The protein below binds the small molecule below.
Small molecule (SMILES): CC(=O)N[C@@H]1[C@@H](O)[C@H](O)[C@@H](CO)O[C@H]1O

Binding-site contacts:
Ligand atom O3 contacts residue GLN81 of chain 1.A at 3.8 Å.
Ligand atom C3 contacts residue GLN81 of chain 1.A at 3.3 Å.
Ligand atom C5 contacts residue ASN103 of chain 1.A at 3.7 Å.
Ligand atom C2 contacts residue GLN81 of chain 1.A at 3.4 Å.
Ligand atom C7 contacts residue GLN81 of chain 1.A at 3.5 Å.
Ligand atom N2 contacts residue GLN101 of chain 1.A at 3.8 Å.
Ligand atom C3 contacts residue ASN103 of chain 1.A at 3.8 Å.
Ligand atom C4 contacts residue ASN103 of chain 1.A at 4.2 Å.
Ligand atom O7 contacts residue GLN101 of chain 1.A at 4.2 Å.
Ligand atom C8 contacts residue GLN81 of chain 1.A at 3.4 Å.
Ligand atom C2 contacts residue ASN103 of chain 1.A at 2.5 Å.
Ligand atom N2 contacts residue GLN81 of chain 1.A at 2.7 Å (h-bond).
Ligand atom C1 contacts residue GLN81 of chain 1.A at 3.9 Å.
Ligand atom O7 contacts residue HIS195 of chain 1.A at 3.9 Å.
Ligand atom C7 contacts residue GLN101 of chain 1.A at 3.9 Å.
Ligand atom O5 contacts residue ASN103 of chain 1.A at 2.4 Å (h-bond).
Ligand atom C7 contacts residue ASN103 of chain 1.A at 3.8 Å.
Ligand atom C8 contacts residue GLN101 of chain 1.A at 4.0 Å.
Ligand atom N2 contacts residue ASN103 of chain 1.A at 2.9 Å (h-bond).
Ligand atom C1 contacts residue ASN103 of chain 1.A at 1.4 Å.
Ligand atom O7 contacts residue ASN103 of chain 1.A at 3.9 Å.

Sequence of chain 1.A:
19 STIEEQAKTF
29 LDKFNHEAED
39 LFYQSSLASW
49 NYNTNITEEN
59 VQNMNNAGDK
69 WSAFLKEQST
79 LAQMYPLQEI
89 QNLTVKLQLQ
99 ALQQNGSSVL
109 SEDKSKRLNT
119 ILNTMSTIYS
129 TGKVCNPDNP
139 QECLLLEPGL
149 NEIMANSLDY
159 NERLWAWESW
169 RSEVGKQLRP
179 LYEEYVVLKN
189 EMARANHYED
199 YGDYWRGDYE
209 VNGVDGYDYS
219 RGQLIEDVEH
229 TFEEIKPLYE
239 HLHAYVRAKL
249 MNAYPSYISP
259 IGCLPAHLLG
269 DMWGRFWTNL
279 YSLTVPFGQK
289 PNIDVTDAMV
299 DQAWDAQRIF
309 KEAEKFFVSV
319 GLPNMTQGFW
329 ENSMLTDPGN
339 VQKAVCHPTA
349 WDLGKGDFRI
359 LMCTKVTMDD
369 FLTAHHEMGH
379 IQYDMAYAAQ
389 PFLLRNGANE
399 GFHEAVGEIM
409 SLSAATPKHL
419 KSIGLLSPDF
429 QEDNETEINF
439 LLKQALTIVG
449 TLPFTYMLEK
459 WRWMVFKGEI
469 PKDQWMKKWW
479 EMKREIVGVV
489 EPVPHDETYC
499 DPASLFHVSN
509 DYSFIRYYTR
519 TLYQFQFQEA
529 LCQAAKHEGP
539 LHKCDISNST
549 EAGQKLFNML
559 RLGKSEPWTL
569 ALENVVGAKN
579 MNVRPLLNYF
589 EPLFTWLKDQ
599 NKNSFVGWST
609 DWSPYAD